Binding-site contacts:
Ligand atom C12 contacts residue PRO157 of chain 1.B at 3.3 Å (hydrophobic).
Ligand atom C13 contacts residue TYR159 of chain 1.B at 3.7 Å (hydrophobic).
Ligand atom C26 contacts residue SER201 of chain 1.B at 3.4 Å.
Ligand atom C22 contacts residue ALA97 of chain 1.B at 3.2 Å (hydrophobic).
Ligand atom C5 contacts residue NAD1 of chain 1.G at 3.4 Å.
Ligand atom O2 contacts residue TYR159 of chain 1.B at 2.7 Å (h-bond).
Ligand atom C4 contacts residue TYR159 of chain 1.B at 3.6 Å (hydrophobic).
Ligand atom O2 contacts residue NAD1 of chain 1.G at 2.5 Å (h-bond).
Ligand atom C13 contacts residue ASN158 of chain 1.B at 3.3 Å.
Ligand atom C1 contacts residue TYR159 of chain 1.B at 3.5 Å (hydrophobic).
Ligand atom C17 contacts residue ALA199 of chain 1.B at 3.8 Å (hydrophobic).
Ligand atom C1 contacts residue NAD1 of chain 1.G at 3.4 Å.
Ligand atom C26 contacts residue ALA199 of chain 1.B at 3.6 Å (hydrophobic).
Ligand atom C25 contacts residue SER201 of chain 1.B at 3.3 Å.
Ligand atom C24 contacts residue ALA199 of chain 1.B at 3.2 Å (hydrophobic).
Ligand atom O10 contacts residue ILE203 of chain 1.B at 3.8 Å.
Ligand atom C20 contacts residue LEU102 of chain 1.B at 3.6 Å (hydrophobic).
Ligand atom O28 contacts residue ALA99 of chain 1.B at 3.6 Å.
Ligand atom C4 contacts residue NAD1 of chain 1.G at 3.3 Å.
Ligand atom C9 contacts residue TYR159 of chain 1.B at 3.5 Å (hydrophobic).
Ligand atom C24 contacts residue LEU102 of chain 1.B at 3.7 Å (hydrophobic).
Ligand atom C20 contacts residue PHE96 of chain 1.B at 3.6 Å (hydrophobic).
Ligand atom C4 contacts residue TYR149 of chain 1.B at 3.6 Å (hydrophobic).
Ligand atom C14 contacts residue ILE203 of chain 1.B at 3.6 Å (hydrophobic).
Ligand atom C38 contacts residue TYR149 of chain 1.B at 3.7 Å (hydrophobic).
Ligand atom C23 contacts residue LEU102 of chain 1.B at 3.7 Å (hydrophobic).
Ligand atom C19 contacts residue LEU102 of chain 1.B at 3.7 Å (hydrophobic).
Ligand atom C12 contacts residue TYR159 of chain 1.B at 3.8 Å (hydrophobic).
Ligand atom N21 contacts residue ALA97 of chain 1.B at 2.9 Å (h-bond).
Ligand atom N36 contacts residue PHE96 of chain 1.B at 3.5 Å.
Ligand atom C20 contacts residue ALA97 of chain 1.B at 3.4 Å (hydrophobic).
Ligand atom N36 contacts residue ALA97 of chain 1.B at 2.8 Å (h-bond).
Ligand atom N3 contacts residue NAD1 of chain 1.G at 3.7 Å.
Ligand atom O28 contacts residue PHE96 of chain 1.B at 3.8 Å.
Ligand atom C8 contacts residue TYR159 of chain 1.B at 3.7 Å (hydrophobic).
Ligand atom C7 contacts residue PHE206 of chain 1.B at 3.8 Å (hydrophobic).
Ligand atom N21 contacts residue LEU102 of chain 1.B at 3.6 Å.
Ligand atom N3 contacts residue TYR159 of chain 1.B at 3.6 Å.
Ligand atom N21 contacts residue PHE96 of chain 1.B at 3.5 Å.
Ligand atom C22 contacts residue LEU102 of chain 1.B at 3.6 Å (hydrophobic).

This protein binds this small molecule.
Small molecule (SMILES): Cc1c(CN(C)C(=O)CCc2cnc3c(c2)CCC(=O)N3)oc2ccccc12

Sequence of chain 1.B:
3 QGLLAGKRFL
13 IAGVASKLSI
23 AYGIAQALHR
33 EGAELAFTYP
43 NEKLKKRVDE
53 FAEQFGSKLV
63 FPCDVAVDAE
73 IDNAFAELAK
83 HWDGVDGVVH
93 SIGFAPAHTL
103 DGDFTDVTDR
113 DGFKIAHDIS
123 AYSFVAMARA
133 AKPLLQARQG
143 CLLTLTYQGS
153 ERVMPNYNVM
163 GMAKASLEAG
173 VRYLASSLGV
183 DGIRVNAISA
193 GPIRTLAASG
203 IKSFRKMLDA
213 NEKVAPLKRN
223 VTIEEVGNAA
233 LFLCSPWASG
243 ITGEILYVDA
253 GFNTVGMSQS